Sequence of chain 3.A:
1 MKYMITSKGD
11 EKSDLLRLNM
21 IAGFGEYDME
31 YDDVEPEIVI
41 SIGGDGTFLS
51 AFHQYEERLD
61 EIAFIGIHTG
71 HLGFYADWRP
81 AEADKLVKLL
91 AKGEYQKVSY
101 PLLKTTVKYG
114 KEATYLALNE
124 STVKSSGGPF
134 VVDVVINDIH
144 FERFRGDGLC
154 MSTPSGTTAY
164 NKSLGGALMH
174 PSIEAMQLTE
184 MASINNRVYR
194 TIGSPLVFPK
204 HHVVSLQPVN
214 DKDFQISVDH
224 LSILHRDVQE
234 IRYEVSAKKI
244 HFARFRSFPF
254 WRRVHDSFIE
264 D

A small-molecule ligand and the protein it binds are described below.
Small molecule (SMILES): C#CCCCn1c(C)nc2c(N)ncnc21

Binding-site contacts:
Ligand atom N7 contacts residue TYR75 of chain 3.A at 3.8 Å.
Ligand atom C8 contacts residue ASN122 of chain 3.A at 3.4 Å.
Ligand atom C6 contacts residue ASP45 of chain 3.A at 4.2 Å.
Ligand atom C5 contacts residue ALA162 of chain 3.A at 3.7 Å (hydrophobic).
Ligand atom N6 contacts residue ASN122 of chain 3.A at 3.3 Å (h-bond).
Ligand atom N3 contacts residue THR161 of chain 3.A at 4.0 Å.
Ligand atom N9 contacts residue ASP45 of chain 3.A at 4.0 Å.
Ligand atom CAB contacts residue ASN122 of chain 3.A at 3.5 Å.
Ligand atom CAB contacts residue ASP45 of chain 3.A at 3.7 Å.
Ligand atom N1 contacts residue THR161 of chain 3.A at 2.8 Å (h-bond).
Ligand atom N3 contacts residue ASP45 of chain 3.A at 4.3 Å.
Ligand atom N1 contacts residue PHE74 of chain 3.A at 3.3 Å.
Ligand atom CAB contacts residue GLY46 of chain 3.A at 4.0 Å.
Ligand atom N3 contacts residue PHE74 of chain 3.A at 4.3 Å.
Ligand atom C6 contacts residue THR161 of chain 3.A at 3.5 Å.
Ligand atom C2 contacts residue THR161 of chain 3.A at 3.2 Å.
Ligand atom C5 contacts residue TYR75 of chain 3.A at 4.3 Å (hydrophobic).
Ligand atom C6 contacts residue ASN122 of chain 3.A at 4.1 Å.
Ligand atom N7 contacts residue ASN122 of chain 3.A at 2.9 Å (h-bond).
Ligand atom C6 contacts residue SER158 of chain 3.A at 4.2 Å.
Ligand atom C2 contacts residue PHE74 of chain 3.A at 3.4 Å (hydrophobic).
Ligand atom C4 contacts residue ASP45 of chain 3.A at 3.9 Å.
Ligand atom N7 contacts residue ASP45 of chain 3.A at 3.9 Å.
Ligand atom C6 contacts residue PHE74 of chain 3.A at 4.1 Å (hydrophobic).
Ligand atom N7 contacts residue ALA162 of chain 3.A at 4.3 Å.
Ligand atom N6 contacts residue PHE74 of chain 3.A at 4.0 Å.
Ligand atom CAB contacts residue LEU49 of chain 3.A at 3.5 Å (hydrophobic).
Ligand atom C6 contacts residue ALA162 of chain 3.A at 3.7 Å (hydrophobic).
Ligand atom N3 contacts residue ALA162 of chain 3.A at 4.0 Å.
Ligand atom N6 contacts residue TYR75 of chain 3.A at 3.3 Å.
Ligand atom C4 contacts residue ALA162 of chain 3.A at 3.9 Å (hydrophobic).
Ligand atom C6 contacts residue TYR75 of chain 3.A at 4.2 Å (hydrophobic).
Ligand atom N6 contacts residue SER158 of chain 3.A at 3.2 Å (h-bond).
Ligand atom N1 contacts residue ALA162 of chain 3.A at 3.8 Å.
Ligand atom C5 contacts residue ASN122 of chain 3.A at 3.8 Å.
Ligand atom C5 contacts residue ASP45 of chain 3.A at 3.8 Å.
Ligand atom C8 contacts residue ASP45 of chain 3.A at 3.6 Å.
Ligand atom C2 contacts residue ALA162 of chain 3.A at 3.9 Å (hydrophobic).
Ligand atom N6 contacts residue THR161 of chain 3.A at 3.5 Å (h-bond).
Ligand atom N6 contacts residue ALA162 of chain 3.A at 4.3 Å.